A small-molecule ligand and the protein it binds are described below.
Small molecule (SMILES): CC(=O)N[C@H]1[C@H](O[C@H]2[C@H](O)[C@@H](NC(C)=O)CO[C@@H]2CO)O[C@H](CO)[C@@H](O[C@@H]2O[C@H](CO)[C@@H](O)[C@H](O)[C@H]2NC(C)=O)[C@@H]1O

Binding-site contacts:
Ligand atom O7 contacts residue ASN184 of chain 1.B at 3.7 Å.
Ligand atom O7 contacts residue ASN120 of chain 1.B at 4.5 Å.
Ligand atom C7 contacts residue ASN184 of chain 1.B at 3.5 Å.
Ligand atom O6 contacts residue ASN120 of chain 1.B at 3.9 Å.
Ligand atom C5 contacts residue ASN184 of chain 1.B at 3.6 Å.
Ligand atom C3 contacts residue ASN184 of chain 1.B at 3.8 Å.
Ligand atom C6 contacts residue ARG114 of chain 1.B at 4.4 Å.
Ligand atom C1 contacts residue ASN184 of chain 1.B at 1.4 Å.
Ligand atom C2 contacts residue ASN184 of chain 1.B at 2.5 Å.
Ligand atom C8 contacts residue VAL107 of chain 1.B at 4.4 Å (hydrophobic).
Ligand atom C8 contacts residue ALA188 of chain 1.B at 4.5 Å (hydrophobic).
Ligand atom C8 contacts residue ASN120 of chain 1.B at 4.2 Å.
Ligand atom O7 contacts residue ARG114 of chain 1.B at 4.0 Å.
Ligand atom C6 contacts residue ASN120 of chain 1.B at 3.3 Å.
Ligand atom C8 contacts residue ASN184 of chain 1.B at 3.6 Å.
Ligand atom C8 contacts residue TRP185 of chain 1.B at 3.8 Å (hydrophobic).
Ligand atom C4 contacts residue ASN184 of chain 1.B at 4.3 Å.
Ligand atom O5 contacts residue ASN184 of chain 1.B at 2.4 Å (h-bond).
Ligand atom N2 contacts residue ASN184 of chain 1.B at 2.9 Å (h-bond).

Sequence of chain 1.B:
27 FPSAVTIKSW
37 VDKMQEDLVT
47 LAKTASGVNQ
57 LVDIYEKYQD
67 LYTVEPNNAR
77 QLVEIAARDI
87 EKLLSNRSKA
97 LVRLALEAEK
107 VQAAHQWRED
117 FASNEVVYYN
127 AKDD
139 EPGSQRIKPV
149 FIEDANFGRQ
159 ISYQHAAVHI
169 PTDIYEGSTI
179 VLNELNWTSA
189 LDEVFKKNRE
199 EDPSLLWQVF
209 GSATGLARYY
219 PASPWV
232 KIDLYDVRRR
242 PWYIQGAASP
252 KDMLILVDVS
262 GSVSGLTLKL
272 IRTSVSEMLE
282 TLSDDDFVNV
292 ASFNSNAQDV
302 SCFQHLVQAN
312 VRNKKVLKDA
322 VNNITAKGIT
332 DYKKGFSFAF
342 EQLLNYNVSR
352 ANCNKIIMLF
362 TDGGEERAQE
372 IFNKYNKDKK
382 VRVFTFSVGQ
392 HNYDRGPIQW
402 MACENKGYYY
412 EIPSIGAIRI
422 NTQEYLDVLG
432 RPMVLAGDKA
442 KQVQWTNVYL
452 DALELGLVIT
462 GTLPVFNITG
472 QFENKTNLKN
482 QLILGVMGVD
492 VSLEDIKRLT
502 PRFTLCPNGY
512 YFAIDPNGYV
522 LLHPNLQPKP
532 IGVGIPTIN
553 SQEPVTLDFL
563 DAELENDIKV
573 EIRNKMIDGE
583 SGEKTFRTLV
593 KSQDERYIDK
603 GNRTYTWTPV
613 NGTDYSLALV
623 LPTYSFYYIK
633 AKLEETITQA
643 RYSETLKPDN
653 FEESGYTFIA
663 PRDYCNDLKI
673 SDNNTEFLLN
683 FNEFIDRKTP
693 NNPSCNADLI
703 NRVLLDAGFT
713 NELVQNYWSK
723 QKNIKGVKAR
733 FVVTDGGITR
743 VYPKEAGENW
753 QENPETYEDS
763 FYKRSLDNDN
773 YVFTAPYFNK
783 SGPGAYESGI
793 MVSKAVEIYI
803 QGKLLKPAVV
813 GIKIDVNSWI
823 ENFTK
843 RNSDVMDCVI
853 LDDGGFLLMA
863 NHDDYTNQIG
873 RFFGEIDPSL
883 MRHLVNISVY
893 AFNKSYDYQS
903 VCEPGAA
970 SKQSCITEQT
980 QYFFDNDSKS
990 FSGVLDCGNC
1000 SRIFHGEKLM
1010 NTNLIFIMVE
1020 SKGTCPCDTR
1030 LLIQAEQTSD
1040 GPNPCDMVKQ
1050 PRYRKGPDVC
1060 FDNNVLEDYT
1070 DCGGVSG